Sequence of chain 1.C:
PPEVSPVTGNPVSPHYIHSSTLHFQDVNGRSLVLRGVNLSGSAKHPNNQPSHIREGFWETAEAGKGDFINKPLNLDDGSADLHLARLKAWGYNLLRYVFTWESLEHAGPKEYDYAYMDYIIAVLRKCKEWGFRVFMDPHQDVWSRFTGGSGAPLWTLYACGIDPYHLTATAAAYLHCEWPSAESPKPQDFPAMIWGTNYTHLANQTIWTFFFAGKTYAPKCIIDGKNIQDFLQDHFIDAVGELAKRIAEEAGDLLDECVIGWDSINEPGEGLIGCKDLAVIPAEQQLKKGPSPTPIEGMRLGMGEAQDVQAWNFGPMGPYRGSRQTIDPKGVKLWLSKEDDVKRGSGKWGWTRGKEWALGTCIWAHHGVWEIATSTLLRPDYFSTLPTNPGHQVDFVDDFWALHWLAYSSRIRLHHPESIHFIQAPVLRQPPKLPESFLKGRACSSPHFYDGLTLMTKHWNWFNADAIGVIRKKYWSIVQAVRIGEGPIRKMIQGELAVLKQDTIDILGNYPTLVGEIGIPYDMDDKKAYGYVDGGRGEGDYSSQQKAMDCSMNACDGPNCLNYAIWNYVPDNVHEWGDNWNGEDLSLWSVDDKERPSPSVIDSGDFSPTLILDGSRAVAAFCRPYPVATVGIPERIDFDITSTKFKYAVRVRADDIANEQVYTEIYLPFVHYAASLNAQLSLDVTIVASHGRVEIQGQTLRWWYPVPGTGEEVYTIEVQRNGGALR

The small molecule below binds the protein below.
Small molecule (SMILES): CN1C[C@H](NC(=O)Cc2ccc3c(c2)NC(=O)CO3)C[C@H]1CO

Binding-site contacts:
Ligand atom O23 contacts residue GLU588 of chain 1.C at 2.8 Å (salt-bridge).
Ligand atom C11 contacts residue TYR454 of chain 1.C at 3.8 Å (hydrophobic).
Ligand atom C22 contacts residue TRP571 of chain 1.C at 3.1 Å (hydrophobic).
Ligand atom C22 contacts residue TYR454 of chain 1.C at 3.6 Å (hydrophobic).
Ligand atom C06 contacts residue GLU271 of chain 1.C at 3.6 Å.
Ligand atom N02 contacts residue GLU588 of chain 1.C at 2.7 Å (salt-bridge).
Ligand atom O17 contacts residue GLY456 of chain 1.C at 3.6 Å.
Ligand atom C12 contacts residue TYR454 of chain 1.C at 3.8 Å (hydrophobic).
Ligand atom C21 contacts residue TYR454 of chain 1.C at 3.4 Å (hydrophobic).
Ligand atom C01 contacts residue GLU588 of chain 1.C at 3.6 Å.
Ligand atom C03 contacts residue GLU588 of chain 1.C at 3.3 Å.
Ligand atom C21 contacts residue GLU521 of chain 1.C at 3.8 Å.
Ligand atom C04 contacts residue TRP199 of chain 1.C at 3.6 Å (hydrophobic).
Ligand atom C08 contacts residue GLU271 of chain 1.C at 3.3 Å.
Ligand atom O19 contacts residue TYR454 of chain 1.C at 3.7 Å.
Ligand atom O23 contacts residue TRP585 of chain 1.C at 3.8 Å.
Ligand atom C20 contacts residue TRP199 of chain 1.C at 3.8 Å (hydrophobic).
Ligand atom O17 contacts residue ALA471 of chain 1.C at 3.6 Å.
Ligand atom C10 contacts residue VAL431 of chain 1.C at 3.6 Å (hydrophobic).
Ligand atom C04 contacts residue GLU588 of chain 1.C at 3.8 Å.
Ligand atom N05 contacts residue GLU271 of chain 1.C at 3.1 Å (salt-bridge).
Ligand atom C11 contacts residue HIS452 of chain 1.C at 3.4 Å.
Ligand atom C14 contacts residue VAL431 of chain 1.C at 4.0 Å (hydrophobic).
Ligand atom C03 contacts residue LEU459 of chain 1.C at 3.9 Å (hydrophobic).
Ligand atom C10 contacts residue TYR454 of chain 1.C at 3.9 Å (hydrophobic).
Ligand atom C11 contacts residue PHE453 of chain 1.C at 3.8 Å (hydrophobic).
Ligand atom C08 contacts residue VAL431 of chain 1.C at 3.9 Å (hydrophobic).
Ligand atom C01 contacts residue TYR454 of chain 1.C at 3.3 Å (hydrophobic).
Ligand atom O23 contacts residue LYS48 of chain 1.C at 2.9 Å (salt-bridge).
Ligand atom C20 contacts residue GLU588 of chain 1.C at 3.7 Å.
Ligand atom C22 contacts residue GLU588 of chain 1.C at 3.2 Å.
Ligand atom C16 contacts residue TYR454 of chain 1.C at 3.7 Å (hydrophobic).
Ligand atom C22 contacts residue GLU521 of chain 1.C at 4.0 Å.
Ligand atom O23 contacts residue TRP571 of chain 1.C at 3.5 Å.
Ligand atom C01 contacts residue LEU590 of chain 1.C at 3.3 Å (hydrophobic).
Ligand atom C21 contacts residue GLU588 of chain 1.C at 3.6 Å.
Ligand atom C01 contacts residue LEU459 of chain 1.C at 4.0 Å (hydrophobic).
Ligand atom C10 contacts residue HIS452 of chain 1.C at 3.9 Å.
Ligand atom C18 contacts residue TYR454 of chain 1.C at 2.9 Å (hydrophobic).
Ligand atom C09 contacts residue VAL431 of chain 1.C at 3.5 Å (hydrophobic).